Binding-site contacts:
Ligand atom C3 contacts residue GLN36 of chain 1.A at 3.9 Å.
Ligand atom C1 contacts residue LEU41 of chain 1.A at 4.0 Å (hydrophobic).
Ligand atom BR1 contacts residue TYR39 of chain 1.A at 3.9 Å.
Ligand atom C2 contacts residue LEU41 of chain 1.A at 3.9 Å (hydrophobic).
Ligand atom N9 contacts residue GLN36 of chain 1.A at 3.9 Å.
Ligand atom BR1 contacts residue VAL112 of chain 1.A at 4.4 Å.
Ligand atom C4 contacts residue LEU41 of chain 1.A at 4.2 Å (hydrophobic).
Ligand atom BR1 contacts residue GLN36 of chain 1.A at 3.9 Å.
Ligand atom C3 contacts residue TYR39 of chain 1.A at 4.0 Å (hydrophobic).
Ligand atom N9 contacts residue LEU41 of chain 1.A at 4.0 Å.
Ligand atom N8 contacts residue GLN36 of chain 1.A at 3.9 Å.
Ligand atom C6 contacts residue GLN36 of chain 1.A at 3.3 Å.
Ligand atom N5 contacts residue GLN36 of chain 1.A at 3.6 Å.
Ligand atom C6 contacts residue ILE69 of chain 1.A at 4.2 Å (hydrophobic).
Ligand atom BR1 contacts residue VAL67 of chain 1.A at 3.7 Å.
Ligand atom C1 contacts residue VAL67 of chain 1.A at 4.3 Å (hydrophobic).
Ligand atom C2 contacts residue TYR39 of chain 1.A at 3.8 Å (hydrophobic).
Ligand atom C2 contacts residue GLN36 of chain 1.A at 3.5 Å.
Ligand atom C7 contacts residue LEU41 of chain 1.A at 3.8 Å (hydrophobic).
Ligand atom C4 contacts residue ILE69 of chain 1.A at 3.6 Å (hydrophobic).
Ligand atom C6 contacts residue LEU41 of chain 1.A at 3.9 Å (hydrophobic).
Ligand atom C7 contacts residue GLN36 of chain 1.A at 3.7 Å.
Ligand atom N8 contacts residue LEU41 of chain 1.A at 3.9 Å.
Ligand atom BR1 contacts residue VAL101 of chain 1.A at 3.9 Å.
Ligand atom N5 contacts residue LEU41 of chain 1.A at 4.0 Å.
Ligand atom C3 contacts residue LEU41 of chain 1.A at 3.7 Å (hydrophobic).
Ligand atom N9 contacts residue ASP103 of chain 1.A at 4.3 Å.
Ligand atom C4 contacts residue VAL67 of chain 1.A at 4.4 Å (hydrophobic).
Ligand atom N5 contacts residue ASP103 of chain 1.A at 4.4 Å.
Ligand atom C4 contacts residue GLN36 of chain 1.A at 3.2 Å.
Ligand atom C1 contacts residue GLN36 of chain 1.A at 3.1 Å.
Ligand atom N5 contacts residue ILE69 of chain 1.A at 4.2 Å.

Sequence of chain 1.A:
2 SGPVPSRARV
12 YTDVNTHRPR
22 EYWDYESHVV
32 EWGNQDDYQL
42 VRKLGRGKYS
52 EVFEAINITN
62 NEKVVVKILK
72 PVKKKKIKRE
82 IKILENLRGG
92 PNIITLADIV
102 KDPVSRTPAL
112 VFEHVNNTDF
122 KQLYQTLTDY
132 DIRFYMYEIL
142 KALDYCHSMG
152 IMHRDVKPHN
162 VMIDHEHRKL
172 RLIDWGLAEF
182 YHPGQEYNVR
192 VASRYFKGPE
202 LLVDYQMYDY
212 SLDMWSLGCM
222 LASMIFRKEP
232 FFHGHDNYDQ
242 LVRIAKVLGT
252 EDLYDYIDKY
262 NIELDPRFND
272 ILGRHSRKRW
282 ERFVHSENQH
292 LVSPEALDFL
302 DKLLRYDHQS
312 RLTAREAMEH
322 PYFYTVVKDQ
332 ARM

A small-molecule ligand and the protein it binds are described below.
Small molecule (SMILES): Brc1ccc2nn[nH]c2c1